Binding-site contacts:
Ligand atom N2 contacts residue HIS262 of chain 2.B at 4.5 Å.
Ligand atom O7 contacts residue HIS262 of chain 2.B at 4.3 Å.
Ligand atom C5 contacts residue TYR290 of chain 2.B at 4.1 Å (hydrophobic).
Ligand atom C7 contacts residue GLY263 of chain 2.B at 4.3 Å.
Ligand atom O6 contacts residue TYR290 of chain 2.B at 3.3 Å.
Ligand atom C3 contacts residue ASN292 of chain 2.B at 3.8 Å.
Ligand atom O5 contacts residue LYS304 of chain 2.B at 3.8 Å.
Ligand atom O5 contacts residue THR306 of chain 2.B at 4.1 Å.
Ligand atom C1 contacts residue LYS304 of chain 2.B at 4.0 Å.
Ligand atom C7 contacts residue ASN292 of chain 2.B at 3.4 Å.
Ligand atom O5 contacts residue TYR290 of chain 2.B at 4.5 Å.
Ligand atom N2 contacts residue GLY263 of chain 2.B at 4.5 Å.
Ligand atom N2 contacts residue ASN292 of chain 2.B at 2.9 Å (h-bond).
Ligand atom C8 contacts residue ASN292 of chain 2.B at 3.4 Å.
Ligand atom C4 contacts residue ASN292 of chain 2.B at 4.3 Å.
Ligand atom C8 contacts residue LYS304 of chain 2.B at 3.7 Å.
Ligand atom O7 contacts residue ASN292 of chain 2.B at 4.3 Å.
Ligand atom C2 contacts residue ASN292 of chain 2.B at 2.5 Å.
Ligand atom O7 contacts residue GLY263 of chain 2.B at 3.4 Å.
Ligand atom C5 contacts residue ASN292 of chain 2.B at 3.7 Å.
Ligand atom O7 contacts residue SER261 of chain 2.B at 4.2 Å.
Ligand atom C6 contacts residue TYR290 of chain 2.B at 4.3 Å (hydrophobic).
Ligand atom C1 contacts residue TYR290 of chain 2.B at 4.2 Å (hydrophobic).
Ligand atom C1 contacts residue ASN292 of chain 2.B at 1.5 Å.
Ligand atom O7 contacts residue TYR290 of chain 2.B at 4.3 Å.
Ligand atom O5 contacts residue ASN292 of chain 2.B at 2.4 Å (h-bond).
Ligand atom C2 contacts residue LYS304 of chain 2.B at 4.1 Å.

Sequence of chain 2.B:
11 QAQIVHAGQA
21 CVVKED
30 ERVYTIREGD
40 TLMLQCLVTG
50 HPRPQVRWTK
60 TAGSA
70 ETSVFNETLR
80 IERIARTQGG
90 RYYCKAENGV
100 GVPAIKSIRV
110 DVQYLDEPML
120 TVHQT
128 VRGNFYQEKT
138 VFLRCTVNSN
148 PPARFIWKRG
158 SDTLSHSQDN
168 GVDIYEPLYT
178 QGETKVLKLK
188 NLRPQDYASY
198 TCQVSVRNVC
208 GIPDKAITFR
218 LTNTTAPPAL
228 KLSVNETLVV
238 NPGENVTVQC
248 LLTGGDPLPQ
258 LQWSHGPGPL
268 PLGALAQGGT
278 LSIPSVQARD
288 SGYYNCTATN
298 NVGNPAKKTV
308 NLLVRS

This protein binds this small molecule.
Small molecule (SMILES): CC(=O)N[C@H]1[C@H](O[C@H]2[C@H](O)[C@@H](NC(C)=O)CO[C@@H]2CO)O[C@H](CO)[C@@H](O)[C@@H]1O